Sequence of chain 3.B:
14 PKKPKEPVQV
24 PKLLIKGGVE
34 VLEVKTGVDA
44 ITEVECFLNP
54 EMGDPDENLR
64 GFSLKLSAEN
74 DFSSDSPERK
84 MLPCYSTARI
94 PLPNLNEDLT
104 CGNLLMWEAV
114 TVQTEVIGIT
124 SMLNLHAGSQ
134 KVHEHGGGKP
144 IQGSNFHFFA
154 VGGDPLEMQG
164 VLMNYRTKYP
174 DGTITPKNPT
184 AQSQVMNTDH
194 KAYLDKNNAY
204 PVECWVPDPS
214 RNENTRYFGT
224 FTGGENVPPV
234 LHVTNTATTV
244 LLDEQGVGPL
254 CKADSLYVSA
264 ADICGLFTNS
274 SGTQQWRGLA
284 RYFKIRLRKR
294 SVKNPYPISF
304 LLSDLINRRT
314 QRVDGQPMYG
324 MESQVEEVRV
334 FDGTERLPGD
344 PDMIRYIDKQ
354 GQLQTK

Sequence of chain 3.A:
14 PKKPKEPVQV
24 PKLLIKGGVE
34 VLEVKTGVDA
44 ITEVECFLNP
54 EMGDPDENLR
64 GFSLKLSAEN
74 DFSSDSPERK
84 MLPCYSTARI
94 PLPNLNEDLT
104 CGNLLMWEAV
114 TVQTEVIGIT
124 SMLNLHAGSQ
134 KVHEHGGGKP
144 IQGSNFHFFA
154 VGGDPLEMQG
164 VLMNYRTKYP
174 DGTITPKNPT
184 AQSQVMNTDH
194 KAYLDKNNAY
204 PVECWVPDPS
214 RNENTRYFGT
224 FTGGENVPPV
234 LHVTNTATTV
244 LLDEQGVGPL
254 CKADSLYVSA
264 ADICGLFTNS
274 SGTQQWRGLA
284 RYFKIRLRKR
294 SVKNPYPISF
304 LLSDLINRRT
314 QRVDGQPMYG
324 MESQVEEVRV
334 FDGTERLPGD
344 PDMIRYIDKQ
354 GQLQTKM

Binding-site contacts:
Ligand atom C9 contacts residue GLN278 of chain 3.B at 3.2 Å.
Ligand atom O1A contacts residue SER274 of chain 3.B at 2.6 Å (h-bond).
Ligand atom O10 contacts residue PHE75 of chain 3.C at 3.0 Å.
Ligand atom O7 contacts residue LEU62 of chain 3.B at 3.8 Å.
Ligand atom C1 contacts residue SER274 of chain 3.B at 3.7 Å.
Ligand atom O1A contacts residue LYS68 of chain 3.B at 2.9 Å.
Ligand atom C8 contacts residue GLN278 of chain 3.B at 3.6 Å.
Ligand atom C10 contacts residue GLN278 of chain 3.B at 4.0 Å.
Ligand atom C11 contacts residue PHE270 of chain 3.B at 3.8 Å (hydrophobic).
Ligand atom C11 contacts residue HIS138 of chain 3.A at 3.5 Å.
Ligand atom C11 contacts residue ASN272 of chain 3.B at 3.6 Å.
Ligand atom C10 contacts residue ASN272 of chain 3.B at 4.0 Å.
Ligand atom C6 contacts residue ASN272 of chain 3.B at 3.6 Å.
Ligand atom N5 contacts residue GLN278 of chain 3.B at 3.9 Å.
Ligand atom O10 contacts residue LEU62 of chain 3.B at 4.0 Å.
Ligand atom O9 contacts residue LYS68 of chain 3.B at 2.9 Å (salt-bridge).
Ligand atom C9 contacts residue LEU67 of chain 3.B at 4.1 Å (hydrophobic).
Ligand atom C11 contacts residue LEU62 of chain 3.B at 4.1 Å (hydrophobic).
Ligand atom O8 contacts residue LYS68 of chain 3.B at 3.4 Å.
Ligand atom O8 contacts residue ASN272 of chain 3.B at 3.5 Å (h-bond).
Ligand atom O8 contacts residue GLN278 of chain 3.B at 3.5 Å (h-bond).
Ligand atom C11 contacts residue PHE75 of chain 3.C at 2.3 Å (hydrophobic).
Ligand atom C5 contacts residue ASN272 of chain 3.B at 4.1 Å.
Ligand atom O9 contacts residue LEU67 of chain 3.B at 3.3 Å.
Ligand atom C11 contacts residue SER274 of chain 3.B at 4.0 Å.
Ligand atom O9 contacts residue GLN278 of chain 3.B at 4.0 Å.
Ligand atom C11 contacts residue THR276 of chain 3.B at 3.3 Å.
Ligand atom C4 contacts residue ASN272 of chain 3.B at 4.1 Å.
Ligand atom C10 contacts residue PHE75 of chain 3.C at 3.1 Å (hydrophobic).
Ligand atom C7 contacts residue GLN278 of chain 3.B at 3.8 Å.
Ligand atom C1 contacts residue LYS68 of chain 3.B at 3.7 Å.
Ligand atom C9 contacts residue LYS68 of chain 3.B at 3.8 Å.
Ligand atom C11 contacts residue GLN278 of chain 3.B at 3.5 Å.
Ligand atom C11 contacts residue PHE65 of chain 3.B at 3.8 Å (hydrophobic).
Ligand atom N5 contacts residue ASN272 of chain 3.B at 3.2 Å (h-bond).
Ligand atom O1B contacts residue ASN272 of chain 3.B at 3.4 Å (h-bond).
Ligand atom O1B contacts residue THR276 of chain 3.B at 3.7 Å.
Ligand atom O1B contacts residue SER274 of chain 3.B at 4.1 Å.
Ligand atom O1B contacts residue LYS68 of chain 3.B at 3.9 Å.
Ligand atom C1 contacts residue ASN272 of chain 3.B at 3.8 Å.

This small molecule binds to this protein.
Small molecule (SMILES): CC(=O)N[C@H]1[C@H]([C@H](O)[C@H](O)CO)O[C@@](O[C@H](CO)[C@@H](O)[C@@H]2O[C@@H](C(=O)O)C[C@H](O)[C@H]2NC(C)=O)(C(=O)O)C[C@@H]1O

Sequence of chain 3.C:
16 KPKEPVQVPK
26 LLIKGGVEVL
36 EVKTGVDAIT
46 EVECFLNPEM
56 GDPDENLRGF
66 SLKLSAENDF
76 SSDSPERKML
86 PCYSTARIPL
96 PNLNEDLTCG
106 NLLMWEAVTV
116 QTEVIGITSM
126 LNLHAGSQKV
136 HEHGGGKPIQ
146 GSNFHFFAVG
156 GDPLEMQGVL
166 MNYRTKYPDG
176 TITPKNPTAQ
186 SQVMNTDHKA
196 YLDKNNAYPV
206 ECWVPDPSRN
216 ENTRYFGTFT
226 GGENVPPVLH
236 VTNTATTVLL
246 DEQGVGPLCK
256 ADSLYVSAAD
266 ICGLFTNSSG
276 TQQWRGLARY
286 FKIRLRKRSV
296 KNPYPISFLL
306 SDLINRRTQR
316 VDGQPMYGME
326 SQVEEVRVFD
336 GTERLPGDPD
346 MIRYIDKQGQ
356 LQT